A protein and the small-molecule ligand that binds it are described below.
Small molecule (SMILES): N[C@@H](Cn1cc(Br)c(=O)[nH]c1=O)C(=O)O

Sequence of chain 1.B:
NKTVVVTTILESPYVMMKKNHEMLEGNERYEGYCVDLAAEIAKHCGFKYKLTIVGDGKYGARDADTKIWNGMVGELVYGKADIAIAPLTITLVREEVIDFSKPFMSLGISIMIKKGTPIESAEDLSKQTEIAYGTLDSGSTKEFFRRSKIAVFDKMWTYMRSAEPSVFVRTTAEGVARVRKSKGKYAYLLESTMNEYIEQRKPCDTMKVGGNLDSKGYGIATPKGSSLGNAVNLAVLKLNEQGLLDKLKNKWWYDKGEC

Binding-site contacts:
Ligand atom C6 contacts residue GLU193 of chain 1.B at 3.2 Å.
Ligand atom N8 contacts residue PRO89 of chain 1.B at 2.8 Å (h-bond).
Ligand atom C6 contacts residue TYR61 of chain 1.B at 3.9 Å (hydrophobic).
Ligand atom N8 contacts residue THR91 of chain 1.B at 3.0 Å (h-bond).
Ligand atom O4 contacts residue THR143 of chain 1.B at 3.9 Å.
Ligand atom C5 contacts residue GLU193 of chain 1.B at 3.4 Å.
Ligand atom O91 contacts residue THR91 of chain 1.B at 2.9 Å (h-bond).
Ligand atom O2 contacts residue SER142 of chain 1.B at 3.2 Å (h-bond).
Ligand atom BR5 contacts residue THR174 of chain 1.B at 3.7 Å.
Ligand atom C2 contacts residue THR143 of chain 1.B at 3.3 Å.
Ligand atom O92 contacts residue GLY141 of chain 1.B at 3.1 Å.
Ligand atom N8 contacts residue GLU193 of chain 1.B at 2.9 Å (salt-bridge).
Ligand atom C4 contacts residue GLU193 of chain 1.B at 3.6 Å.
Ligand atom C9 contacts residue SER142 of chain 1.B at 3.6 Å.
Ligand atom N1 contacts residue LEU138 of chain 1.B at 3.4 Å.
Ligand atom C6 contacts residue LEU138 of chain 1.B at 3.7 Å (hydrophobic).
Ligand atom C8 contacts residue GLU193 of chain 1.B at 3.5 Å.
Ligand atom C9 contacts residue TYR61 of chain 1.B at 3.7 Å (hydrophobic).
Ligand atom O91 contacts residue ARG96 of chain 1.B at 2.7 Å (salt-bridge).
Ligand atom O4 contacts residue LEU192 of chain 1.B at 3.1 Å.
Ligand atom C7 contacts residue LEU138 of chain 1.B at 3.9 Å (hydrophobic).
Ligand atom C4 contacts residue THR143 of chain 1.B at 3.6 Å.
Ligand atom O4 contacts residue GLU193 of chain 1.B at 2.9 Å (salt-bridge).
Ligand atom O91 contacts residue LEU90 of chain 1.B at 3.6 Å.
Ligand atom C9 contacts residue ARG96 of chain 1.B at 3.4 Å.
Ligand atom O2 contacts residue GLY141 of chain 1.B at 3.5 Å.
Ligand atom N3 contacts residue THR143 of chain 1.B at 2.7 Å (h-bond).
Ligand atom O92 contacts residue SER142 of chain 1.B at 3.0 Å (h-bond).
Ligand atom C9 contacts residue THR91 of chain 1.B at 3.7 Å.
Ligand atom C2 contacts residue LEU138 of chain 1.B at 3.5 Å (hydrophobic).
Ligand atom N1 contacts residue GLU193 of chain 1.B at 3.5 Å (salt-bridge).
Ligand atom C8 contacts residue SER142 of chain 1.B at 3.4 Å.
Ligand atom O92 contacts residue ARG96 of chain 1.B at 2.8 Å (salt-bridge).
Ligand atom O2 contacts residue THR143 of chain 1.B at 3.1 Å (h-bond).
Ligand atom BR5 contacts residue MET196 of chain 1.B at 3.7 Å.
Ligand atom C7 contacts residue TYR61 of chain 1.B at 3.4 Å (hydrophobic).
Ligand atom C8 contacts residue THR91 of chain 1.B at 3.5 Å.
Ligand atom O91 contacts residue TYR61 of chain 1.B at 3.6 Å.
Ligand atom O92 contacts residue TYR61 of chain 1.B at 3.5 Å.
Ligand atom N8 contacts residue TYR220 of chain 1.B at 3.8 Å.